Binding-site contacts:
Ligand atom O7 contacts residue ASN154 of chain 12.E at 4.2 Å.
Ligand atom C4 contacts residue ASP161 of chain 12.E at 4.0 Å.
Ligand atom O4 contacts residue ASP161 of chain 12.E at 4.0 Å.
Ligand atom O7 contacts residue GLY150 of chain 12.E at 2.9 Å (h-bond).
Ligand atom N2 contacts residue GLY150 of chain 12.E at 3.4 Å (h-bond).
Ligand atom C6 contacts residue ASN157 of chain 12.E at 3.3 Å.
Ligand atom C6 contacts residue THR156 of chain 12.E at 3.9 Å.
Ligand atom C6 contacts residue ASP161 of chain 12.E at 3.6 Å.
Ligand atom C2 contacts residue GLY150 of chain 12.E at 3.7 Å.
Ligand atom O5 contacts residue ASN157 of chain 12.E at 4.0 Å.
Ligand atom C7 contacts residue GLY150 of chain 12.E at 3.0 Å.
Ligand atom O5 contacts residue ASN154 of chain 12.E at 2.3 Å (h-bond).
Ligand atom C1 contacts residue ASN154 of chain 12.E at 1.4 Å.
Ligand atom C5 contacts residue ASN154 of chain 12.E at 3.6 Å.
Ligand atom O6 contacts residue HIS148 of chain 12.E at 3.8 Å.
Ligand atom C5 contacts residue MET151 of chain 12.E at 3.9 Å (hydrophobic).
Ligand atom C1 contacts residue THR156 of chain 12.E at 4.0 Å.
Ligand atom C2 contacts residue ASN154 of chain 12.E at 2.4 Å.
Ligand atom O5 contacts residue THR156 of chain 12.E at 3.8 Å.
Ligand atom O7 contacts residue HIS148 of chain 12.E at 3.6 Å (h-bond).
Ligand atom N2 contacts residue ASN154 of chain 12.E at 2.9 Å (h-bond).
Ligand atom C7 contacts residue ASN154 of chain 12.E at 3.7 Å.
Ligand atom C8 contacts residue GLY150 of chain 12.E at 3.7 Å.
Ligand atom C5 contacts residue THR156 of chain 12.E at 3.8 Å.
Ligand atom C8 contacts residue ASN157 of chain 12.E at 3.6 Å.
Ligand atom C5 contacts residue THR156 of chain 12.E at 3.8 Å.
Ligand atom C4 contacts residue MET151 of chain 12.E at 3.9 Å (hydrophobic).
Ligand atom O5 contacts residue MET151 of chain 12.E at 3.9 Å.
Ligand atom C3 contacts residue ASN154 of chain 12.E at 3.8 Å.
Ligand atom C2 contacts residue MET151 of chain 12.E at 4.2 Å (hydrophobic).
Ligand atom C1 contacts residue GLY150 of chain 12.E at 4.0 Å.
Ligand atom C6 contacts residue THR156 of chain 12.E at 3.6 Å.
Ligand atom O5 contacts residue THR156 of chain 12.E at 3.8 Å.
Ligand atom C5 contacts residue ASP161 of chain 12.E at 4.5 Å.
Ligand atom O6 contacts residue THR156 of chain 12.E at 4.4 Å.
Ligand atom C4 contacts residue ASN154 of chain 12.E at 4.2 Å.
Ligand atom O6 contacts residue MET151 of chain 12.E at 4.3 Å.
Ligand atom C3 contacts residue MET151 of chain 12.E at 4.0 Å (hydrophobic).
Ligand atom C1 contacts residue MET151 of chain 12.E at 4.2 Å (hydrophobic).

A small-molecule ligand and the protein it binds are described below.
Small molecule (SMILES): CC(=O)N[C@H]1[C@H](O[C@H]2[C@H](O)[C@@H](NC(C)=O)CO[C@@H]2CO[C@@H]2O[C@@H](C)[C@@H](O)[C@@H](O)[C@@H]2O)O[C@H](CO)[C@@H](O)[C@@H]1O

Sequence of chain 12.E:
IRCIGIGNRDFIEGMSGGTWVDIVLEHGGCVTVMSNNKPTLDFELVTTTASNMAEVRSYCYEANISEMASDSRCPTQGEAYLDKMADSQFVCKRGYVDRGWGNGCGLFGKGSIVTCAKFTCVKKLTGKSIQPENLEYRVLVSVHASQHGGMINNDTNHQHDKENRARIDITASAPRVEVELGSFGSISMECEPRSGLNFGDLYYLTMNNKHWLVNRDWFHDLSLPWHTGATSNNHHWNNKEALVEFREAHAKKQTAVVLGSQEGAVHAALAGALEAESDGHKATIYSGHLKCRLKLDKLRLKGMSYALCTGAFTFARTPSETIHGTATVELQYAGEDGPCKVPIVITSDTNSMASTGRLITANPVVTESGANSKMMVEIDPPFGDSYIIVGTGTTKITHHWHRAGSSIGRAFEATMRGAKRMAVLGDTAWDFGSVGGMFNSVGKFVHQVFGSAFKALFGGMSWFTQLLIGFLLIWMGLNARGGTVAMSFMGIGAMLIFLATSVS